Binding-site contacts:
Ligand atom C2 contacts residue ILE197 of chain 1.B at 3.8 Å (hydrophobic).
Ligand atom C4 contacts residue GLY192 of chain 1.B at 3.4 Å.
Ligand atom O19 contacts residue GLU77 of chain 1.B at 2.5 Å (salt-bridge).
Ligand atom N16 contacts residue HIS237 of chain 1.B at 2.8 Å (h-bond).
Ligand atom O19 contacts residue HIS264 of chain 1.B at 3.7 Å.
Ligand atom N16 contacts residue ZN1 of chain 1.F at 1.9 Å.
Ligand atom C3 contacts residue PHE191 of chain 1.B at 4.0 Å (hydrophobic).
Ligand atom C18 contacts residue GLU77 of chain 1.B at 3.3 Å.
Ligand atom C18 contacts residue ZN1 of chain 1.F at 2.9 Å.
Ligand atom C18 contacts residue HIS264 of chain 1.B at 3.9 Å.
Ligand atom C15 contacts residue THR190 of chain 1.B at 3.2 Å.
Ligand atom C14 contacts residue PHE191 of chain 1.B at 4.0 Å (hydrophobic).
Ligand atom C20 contacts residue ZN1 of chain 1.F at 3.6 Å.
Ligand atom O11 contacts residue LEU18 of chain 1.B at 4.0 Å.
Ligand atom C8 contacts residue PHE191 of chain 1.B at 3.3 Å (hydrophobic).
Ligand atom C12 contacts residue MET62 of chain 1.B at 3.7 Å (hydrophobic).
Ligand atom O19 contacts residue HIS78 of chain 1.B at 3.3 Å (h-bond).
Ligand atom N16 contacts residue HIS78 of chain 1.B at 3.8 Å.
Ligand atom C15 contacts residue PHE191 of chain 1.B at 3.7 Å (hydrophobic).
Ligand atom C9 contacts residue MET62 of chain 1.B at 3.8 Å (hydrophobic).
Ligand atom C14 contacts residue THR190 of chain 1.B at 4.0 Å.
Ligand atom C20 contacts residue HIS78 of chain 1.B at 3.9 Å.
Ligand atom C20 contacts residue GLU77 of chain 1.B at 3.7 Å.
Ligand atom N10 contacts residue HIS19 of chain 1.B at 3.4 Å (h-bond).
Ligand atom O19 contacts residue ASP241 of chain 1.B at 3.0 Å (salt-bridge).
Ligand atom O11 contacts residue HIS19 of chain 1.B at 3.3 Å (h-bond).
Ligand atom C15 contacts residue ZN1 of chain 1.F at 3.1 Å.
Ligand atom C3 contacts residue ILE197 of chain 1.B at 4.0 Å (hydrophobic).
Ligand atom N16 contacts residue THR190 of chain 1.B at 3.4 Å.
Ligand atom N13 contacts residue ZN1 of chain 1.F at 3.8 Å.
Ligand atom C3 contacts residue GLY192 of chain 1.B at 3.2 Å.
Ligand atom O19 contacts residue ZN1 of chain 1.F at 2.1 Å.
Ligand atom C15 contacts residue ASP241 of chain 1.B at 3.9 Å.
Ligand atom N10 contacts residue MET62 of chain 1.B at 3.1 Å (h-bond).
Ligand atom N16 contacts residue ASP241 of chain 1.B at 3.4 Å (salt-bridge).
Ligand atom C18 contacts residue MET62 of chain 1.B at 3.8 Å (hydrophobic).
Ligand atom C17 contacts residue ASP241 of chain 1.B at 3.7 Å.
Ligand atom C4 contacts residue PHE191 of chain 1.B at 3.1 Å (hydrophobic).
Ligand atom C17 contacts residue ZN1 of chain 1.F at 2.6 Å.
Ligand atom C15 contacts residue HIS237 of chain 1.B at 3.0 Å.

Sequence of chain 1.B:
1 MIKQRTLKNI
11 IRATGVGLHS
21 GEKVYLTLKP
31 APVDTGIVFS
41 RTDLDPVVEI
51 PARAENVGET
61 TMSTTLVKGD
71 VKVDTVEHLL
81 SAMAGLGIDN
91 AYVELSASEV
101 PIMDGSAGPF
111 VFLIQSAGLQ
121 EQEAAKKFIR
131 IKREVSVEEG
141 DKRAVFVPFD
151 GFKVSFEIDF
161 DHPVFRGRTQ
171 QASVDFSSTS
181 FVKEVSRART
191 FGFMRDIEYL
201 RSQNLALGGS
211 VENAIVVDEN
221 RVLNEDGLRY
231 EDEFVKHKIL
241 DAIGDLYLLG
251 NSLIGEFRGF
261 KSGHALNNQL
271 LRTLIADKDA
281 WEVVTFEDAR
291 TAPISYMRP

This protein binds this small molecule.
Small molecule (SMILES): C[C@H](O)c1nccn1Cc1cc(-c2ccccc2)on1